Binding-site contacts:
Ligand atom C2 contacts residue ASN206 of chain 1.P at 2.5 Å.
Ligand atom C7 contacts residue ASN206 of chain 1.P at 3.2 Å.
Ligand atom C6 contacts residue PRO188 of chain 1.P at 4.2 Å (hydrophobic).
Ligand atom C8 contacts residue ASN206 of chain 1.P at 3.5 Å.
Ligand atom N2 contacts residue ASN206 of chain 1.P at 2.5 Å (h-bond).
Ligand atom C6 contacts residue VAL187 of chain 1.P at 3.6 Å (hydrophobic).
Ligand atom O6 contacts residue PRO188 of chain 1.P at 3.7 Å.
Ligand atom C4 contacts residue ASN206 of chain 1.P at 4.2 Å.
Ligand atom O6 contacts residue VAL187 of chain 1.P at 4.2 Å.
Ligand atom O7 contacts residue ASN206 of chain 1.P at 4.1 Å.
Ligand atom C1 contacts residue ASN206 of chain 1.P at 1.5 Å.
Ligand atom C3 contacts residue ASN206 of chain 1.P at 3.9 Å.
Ligand atom C5 contacts residue ASN206 of chain 1.P at 3.7 Å.
Ligand atom O5 contacts residue ASN206 of chain 1.P at 2.3 Å (h-bond).

Sequence of chain 1.P:
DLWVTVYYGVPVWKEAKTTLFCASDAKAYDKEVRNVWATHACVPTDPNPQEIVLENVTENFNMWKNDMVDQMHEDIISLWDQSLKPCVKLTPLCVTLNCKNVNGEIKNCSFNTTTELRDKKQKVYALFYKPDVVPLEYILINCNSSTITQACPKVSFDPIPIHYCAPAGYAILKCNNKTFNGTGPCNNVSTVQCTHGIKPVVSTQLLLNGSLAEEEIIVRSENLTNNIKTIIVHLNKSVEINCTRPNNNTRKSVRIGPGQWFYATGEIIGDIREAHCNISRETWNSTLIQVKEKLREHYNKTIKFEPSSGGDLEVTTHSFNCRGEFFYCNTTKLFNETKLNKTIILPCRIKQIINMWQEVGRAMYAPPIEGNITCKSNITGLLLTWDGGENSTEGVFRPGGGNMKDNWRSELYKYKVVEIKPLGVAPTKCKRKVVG

A small-molecule ligand and the protein it binds are described below.
Small molecule (SMILES): CC(=O)N[C@@H]1[C@@H](O)[C@H](O)[C@@H](CO)O[C@H]1O